Binding-site contacts:
Ligand atom O01 contacts residue ILE205 of chain 1.C at 3.3 Å.
Ligand atom CD contacts residue VAL150 of chain 1.C at 4.2 Å (hydrophobic).
Ligand atom OE2 contacts residue VAL214 of chain 1.C at 3.6 Å.
Ligand atom CB contacts residue NAP1 of chain 1.T at 4.4 Å.
Ligand atom CD contacts residue MET194 of chain 1.C at 4.1 Å (hydrophobic).
Ligand atom C contacts residue TYR162 of chain 1.C at 3.2 Å (hydrophobic).
Ligand atom C contacts residue SER149 of chain 1.C at 3.6 Å.
Ligand atom OXT contacts residue NAP1 of chain 1.T at 3.1 Å.
Ligand atom OE2 contacts residue VAL150 of chain 1.C at 3.8 Å.
Ligand atom OE2 contacts residue GLY193 of chain 1.C at 4.1 Å.
Ligand atom OXT contacts residue SER149 of chain 1.C at 4.1 Å.
Ligand atom C02 contacts residue NAP1 of chain 1.T at 4.0 Å.
Ligand atom O01 contacts residue TYR103 of chain 1.C at 3.9 Å.
Ligand atom OE1 contacts residue VAL214 of chain 1.C at 4.2 Å.
Ligand atom OXT contacts residue TYR103 of chain 1.C at 3.8 Å.
Ligand atom O contacts residue NAP1 of chain 1.T at 3.3 Å.
Ligand atom CG contacts residue NAP1 of chain 1.T at 4.2 Å.
Ligand atom CG contacts residue GLY193 of chain 1.C at 4.1 Å.
Ligand atom CG contacts residue MET194 of chain 1.C at 3.8 Å (hydrophobic).
Ligand atom O contacts residue SER149 of chain 1.C at 2.6 Å (h-bond).
Ligand atom OE1 contacts residue LEU210 of chain 1.C at 4.1 Å.
Ligand atom O01 contacts residue PHE105 of chain 1.C at 3.8 Å.
Ligand atom C02 contacts residue THR200 of chain 1.C at 4.2 Å.
Ligand atom OE1 contacts residue ILE154 of chain 1.C at 4.2 Å.
Ligand atom OXT contacts residue TYR162 of chain 1.C at 2.4 Å (h-bond).
Ligand atom OE2 contacts residue ILE154 of chain 1.C at 4.1 Å.
Ligand atom O01 contacts residue TYR162 of chain 1.C at 4.3 Å.
Ligand atom OE1 contacts residue PRO156 of chain 1.C at 4.3 Å.
Ligand atom OE2 contacts residue MET194 of chain 1.C at 3.5 Å (h-bond).
Ligand atom CD contacts residue VAL214 of chain 1.C at 4.2 Å (hydrophobic).
Ligand atom C02 contacts residue ILE205 of chain 1.C at 3.5 Å (hydrophobic).
Ligand atom OE1 contacts residue VAL151 of chain 1.C at 4.0 Å.
Ligand atom C contacts residue NAP1 of chain 1.T at 3.1 Å.
Ligand atom CA contacts residue NAP1 of chain 1.T at 3.5 Å.
Ligand atom C02 contacts residue TYR103 of chain 1.C at 4.0 Å (hydrophobic).
Ligand atom O contacts residue VAL151 of chain 1.C at 3.6 Å.
Ligand atom O contacts residue TYR162 of chain 1.C at 3.3 Å.

Sequence of chain 1.C:
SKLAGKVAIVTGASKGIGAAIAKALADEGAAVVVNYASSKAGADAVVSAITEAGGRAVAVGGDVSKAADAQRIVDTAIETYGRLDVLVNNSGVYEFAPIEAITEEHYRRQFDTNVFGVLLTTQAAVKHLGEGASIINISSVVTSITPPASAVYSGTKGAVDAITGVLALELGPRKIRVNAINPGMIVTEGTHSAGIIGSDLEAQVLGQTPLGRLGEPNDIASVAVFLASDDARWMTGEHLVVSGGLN

The protein below binds the small molecule below.
Small molecule (SMILES): O=C(O)CC[C@H](CO)C(=O)O